Sequence of chain 1.B:
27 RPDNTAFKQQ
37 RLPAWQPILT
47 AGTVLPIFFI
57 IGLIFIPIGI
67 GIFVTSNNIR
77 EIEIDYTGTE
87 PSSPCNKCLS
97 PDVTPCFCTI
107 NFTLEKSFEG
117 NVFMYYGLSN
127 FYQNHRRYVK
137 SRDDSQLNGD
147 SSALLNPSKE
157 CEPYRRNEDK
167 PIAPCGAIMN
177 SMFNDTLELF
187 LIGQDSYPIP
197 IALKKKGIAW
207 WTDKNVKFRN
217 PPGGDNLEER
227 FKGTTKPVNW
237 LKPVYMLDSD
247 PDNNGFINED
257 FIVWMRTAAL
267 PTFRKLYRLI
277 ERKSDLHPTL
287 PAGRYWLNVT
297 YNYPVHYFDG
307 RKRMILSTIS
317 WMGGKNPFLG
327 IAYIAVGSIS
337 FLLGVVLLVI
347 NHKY

The protein below binds the small molecule below.
Small molecule (SMILES): CC(=O)N[C@@H]1[C@@H](O)[C@H](O)[C@@H](CO)O[C@H]1O

Binding-site contacts:
Ligand atom C2 contacts residue PHE186 of chain 1.B at 3.6 Å (hydrophobic).
Ligand atom C3 contacts residue PHE186 of chain 1.B at 4.1 Å (hydrophobic).
Ligand atom O7 contacts residue ASN294 of chain 1.B at 4.4 Å.
Ligand atom O3 contacts residue PHE186 of chain 1.B at 3.6 Å.
Ligand atom N2 contacts residue ASN294 of chain 1.B at 3.5 Å (h-bond).
Ligand atom C3 contacts residue ASN294 of chain 1.B at 3.4 Å.
Ligand atom C5 contacts residue THR105 of chain 1.B at 4.5 Å.
Ligand atom C7 contacts residue ASN294 of chain 1.B at 4.4 Å.
Ligand atom C4 contacts residue ASN294 of chain 1.B at 4.1 Å.
Ligand atom C2 contacts residue ASN294 of chain 1.B at 2.4 Å.
Ligand atom C8 contacts residue TRP292 of chain 1.B at 3.5 Å (hydrophobic).
Ligand atom C6 contacts residue PHE103 of chain 1.B at 3.7 Å (hydrophobic).
Ligand atom C1 contacts residue ASN294 of chain 1.B at 1.4 Å.
Ligand atom N2 contacts residue TRP292 of chain 1.B at 3.6 Å.
Ligand atom O3 contacts residue ASN294 of chain 1.B at 3.3 Å (h-bond).
Ligand atom C1 contacts residue THR105 of chain 1.B at 4.1 Å.
Ligand atom C7 contacts residue THR105 of chain 1.B at 3.9 Å.
Ligand atom N2 contacts residue PHE186 of chain 1.B at 4.4 Å.
Ligand atom C1 contacts residue PHE186 of chain 1.B at 4.0 Å (hydrophobic).
Ligand atom O7 contacts residue THR105 of chain 1.B at 2.9 Å.
Ligand atom N2 contacts residue THR105 of chain 1.B at 4.4 Å.
Ligand atom O5 contacts residue THR105 of chain 1.B at 4.4 Å.
Ligand atom C5 contacts residue ASN294 of chain 1.B at 3.6 Å.
Ligand atom C7 contacts residue TRP292 of chain 1.B at 4.0 Å (hydrophobic).
Ligand atom O5 contacts residue PHE103 of chain 1.B at 4.2 Å.
Ligand atom O5 contacts residue ASN294 of chain 1.B at 2.4 Å (h-bond).